Binding-site contacts:
Ligand atom O24 contacts residue LEU79 of chain 1.A at 3.4 Å (h-bond).
Ligand atom C16 contacts residue LEU79 of chain 1.A at 3.8 Å (hydrophobic).
Ligand atom C1 contacts residue ILE113 of chain 1.A at 4.3 Å (hydrophobic).
Ligand atom C2 contacts residue GLY212 of chain 1.A at 3.9 Å.
Ligand atom C15 contacts residue LEU79 of chain 1.A at 3.6 Å (hydrophobic).
Ligand atom C17 contacts residue PHE96 of chain 1.A at 4.2 Å (hydrophobic).
Ligand atom C16 contacts residue GLU45 of chain 1.A at 3.3 Å.
Ligand atom C4 contacts residue LEU38 of chain 1.A at 4.2 Å (hydrophobic).
Ligand atom C17 contacts residue ALA42 of chain 1.A at 4.3 Å (hydrophobic).
Ligand atom O23 contacts residue LEU216 of chain 1.A at 3.5 Å.
Ligand atom C18 contacts residue LEU38 of chain 1.A at 3.9 Å (hydrophobic).
Ligand atom C15 contacts residue PHE96 of chain 1.A at 4.2 Å (hydrophobic).
Ligand atom O24 contacts residue GLU45 of chain 1.A at 2.6 Å (salt-bridge).
Ligand atom C13 contacts residue PHE96 of chain 1.A at 4.0 Å (hydrophobic).
Ligand atom C6 contacts residue LEU216 of chain 1.A at 4.0 Å (hydrophobic).
Ligand atom C15 contacts residue LEU83 of chain 1.A at 4.2 Å (hydrophobic).
Ligand atom O23 contacts residue MET219 of chain 1.A at 4.2 Å.
Ligand atom C15 contacts residue MET80 of chain 1.A at 4.0 Å (hydrophobic).
Ligand atom C14 contacts residue MET80 of chain 1.A at 4.1 Å (hydrophobic).
Ligand atom C6 contacts residue HIS215 of chain 1.A at 4.0 Å.
Ligand atom O10 contacts residue MET76 of chain 1.A at 4.1 Å.
Ligand atom C14 contacts residue LEU79 of chain 1.A at 4.3 Å (hydrophobic).
Ligand atom O23 contacts residue MET35 of chain 1.A at 3.1 Å.
Ligand atom C12 contacts residue LEU38 of chain 1.A at 3.8 Å (hydrophobic).
Ligand atom O23 contacts residue HIS215 of chain 1.A at 3.1 Å (h-bond).
Ligand atom C5 contacts residue LEU216 of chain 1.A at 4.1 Å (hydrophobic).
Ligand atom C5 contacts residue MET35 of chain 1.A at 4.0 Å (hydrophobic).
Ligand atom C18 contacts residue ALA42 of chain 1.A at 4.0 Å (hydrophobic).
Ligand atom C16 contacts residue PHE96 of chain 1.A at 4.2 Å (hydrophobic).
Ligand atom C6 contacts residue MET35 of chain 1.A at 4.0 Å (hydrophobic).
Ligand atom C6 contacts residue GLY212 of chain 1.A at 4.1 Å.
Ligand atom C17 contacts residue GLU45 of chain 1.A at 3.2 Å.
Ligand atom C18 contacts residue PHE96 of chain 1.A at 4.2 Å (hydrophobic).
Ligand atom C14 contacts residue PHE96 of chain 1.A at 3.9 Å (hydrophobic).
Ligand atom C3 contacts residue MET76 of chain 1.A at 4.3 Å (hydrophobic).
Ligand atom C1 contacts residue HIS215 of chain 1.A at 4.0 Å.
Ligand atom C17 contacts residue LEU79 of chain 1.A at 4.2 Å (hydrophobic).
Ligand atom C17 contacts residue LEU41 of chain 1.A at 3.9 Å (hydrophobic).
Ligand atom C1 contacts residue GLY212 of chain 1.A at 3.5 Å.
Ligand atom O24 contacts residue ARG86 of chain 1.A at 3.2 Å (salt-bridge).

Sequence of chain 1.A:
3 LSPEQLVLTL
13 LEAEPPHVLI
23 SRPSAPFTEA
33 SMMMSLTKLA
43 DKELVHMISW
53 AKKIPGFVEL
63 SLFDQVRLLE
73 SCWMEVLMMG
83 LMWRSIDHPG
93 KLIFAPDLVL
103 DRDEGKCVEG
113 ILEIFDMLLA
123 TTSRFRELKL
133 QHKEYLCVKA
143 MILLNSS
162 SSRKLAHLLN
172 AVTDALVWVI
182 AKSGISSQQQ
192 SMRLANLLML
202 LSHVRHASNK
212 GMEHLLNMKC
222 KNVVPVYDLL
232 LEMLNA

This protein binds this small molecule.
Small molecule (SMILES): Oc1ccc(-c2cc3cc(O)ccc3o2)cc1